Sequence of chain 31.A:
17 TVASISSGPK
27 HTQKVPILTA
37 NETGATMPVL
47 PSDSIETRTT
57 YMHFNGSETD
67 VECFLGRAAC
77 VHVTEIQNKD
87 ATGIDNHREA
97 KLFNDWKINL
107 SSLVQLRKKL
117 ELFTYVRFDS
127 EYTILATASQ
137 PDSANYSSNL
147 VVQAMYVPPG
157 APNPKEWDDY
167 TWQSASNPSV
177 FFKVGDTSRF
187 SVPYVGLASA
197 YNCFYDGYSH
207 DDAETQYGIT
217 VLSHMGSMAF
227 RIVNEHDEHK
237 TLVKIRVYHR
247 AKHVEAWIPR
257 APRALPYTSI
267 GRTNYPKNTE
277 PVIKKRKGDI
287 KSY

This small molecule binds to this protein.
Small molecule (SMILES): Cc1cc(CCCCCOc2ccc(C3=NCCO3)cc2)on1

Sequence of chain 31.C:
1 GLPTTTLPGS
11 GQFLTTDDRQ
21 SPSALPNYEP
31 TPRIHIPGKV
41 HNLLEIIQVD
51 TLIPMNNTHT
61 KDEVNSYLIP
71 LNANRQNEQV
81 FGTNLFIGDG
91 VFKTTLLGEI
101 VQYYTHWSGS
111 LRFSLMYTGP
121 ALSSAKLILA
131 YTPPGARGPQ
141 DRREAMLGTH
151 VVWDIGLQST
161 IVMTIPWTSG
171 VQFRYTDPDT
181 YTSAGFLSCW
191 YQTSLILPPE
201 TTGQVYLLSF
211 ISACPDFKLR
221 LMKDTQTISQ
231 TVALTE

Binding-site contacts:
Ligand atom C4 contacts residue TYR197 of chain 31.A at 3.8 Å (hydrophobic).
Ligand atom C3C contacts residue TYR128 of chain 31.A at 3.4 Å (hydrophobic).
Ligand atom N3A contacts residue ALA24 of chain 31.C at 3.8 Å.
Ligand atom C4 contacts residue LEU106 of chain 31.A at 3.9 Å (hydrophobic).
Ligand atom C1C contacts residue LEU106 of chain 31.A at 3.8 Å (hydrophobic).
Ligand atom C2C contacts residue TYR197 of chain 31.A at 3.7 Å (hydrophobic).
Ligand atom O1B contacts residue TYR128 of chain 31.A at 3.4 Å (h-bond).
Ligand atom O1 contacts residue LEU106 of chain 31.A at 3.8 Å.
Ligand atom C1C contacts residue TYR128 of chain 31.A at 3.7 Å (hydrophobic).
Ligand atom C4A contacts residue PRO174 of chain 31.A at 3.1 Å (hydrophobic).
Ligand atom N3A contacts residue PHE186 of chain 31.A at 4.0 Å.
Ligand atom C5B contacts residue TYR128 of chain 31.A at 4.0 Å (hydrophobic).
Ligand atom N3A contacts residue TYR152 of chain 31.A at 3.5 Å.
Ligand atom C6B contacts residue TYR128 of chain 31.A at 3.3 Å (hydrophobic).
Ligand atom C1B contacts residue VAL188 of chain 31.A at 3.8 Å (hydrophobic).
Ligand atom C3B contacts residue TYR152 of chain 31.A at 3.7 Å (hydrophobic).
Ligand atom C6B contacts residue ILE104 of chain 31.A at 3.6 Å (hydrophobic).
Ligand atom C5A contacts residue PHE186 of chain 31.A at 3.5 Å (hydrophobic).
Ligand atom C2A contacts residue PHE186 of chain 31.A at 3.3 Å (hydrophobic).
Ligand atom O1A contacts residue PHE186 of chain 31.A at 3.0 Å.
Ligand atom C4B contacts residue PHE186 of chain 31.A at 3.6 Å (hydrophobic).
Ligand atom N2 contacts residue LEU106 of chain 31.A at 3.8 Å.
Ligand atom C2A contacts residue TYR152 of chain 31.A at 3.6 Å (hydrophobic).
Ligand atom O1 contacts residue MET221 of chain 31.A at 3.8 Å.
Ligand atom C2B contacts residue VAL188 of chain 31.A at 3.5 Å (hydrophobic).
Ligand atom C5B contacts residue MET224 of chain 31.A at 3.9 Å (hydrophobic).
Ligand atom C5A contacts residue ALA150 of chain 31.A at 3.6 Å (hydrophobic).
Ligand atom C1B contacts residue ILE104 of chain 31.A at 4.0 Å (hydrophobic).
Ligand atom N3A contacts residue PRO174 of chain 31.A at 3.7 Å.
Ligand atom C4C contacts residue VAL191 of chain 31.A at 3.0 Å (hydrophobic).
Ligand atom C5B contacts residue PHE186 of chain 31.A at 3.9 Å (hydrophobic).
Ligand atom C3B contacts residue VAL188 of chain 31.A at 3.8 Å (hydrophobic).
Ligand atom C5 contacts residue LEU106 of chain 31.A at 3.8 Å (hydrophobic).
Ligand atom C4B contacts residue TYR152 of chain 31.A at 3.8 Å (hydrophobic).
Ligand atom C5C contacts residue VAL191 of chain 31.A at 3.8 Å (hydrophobic).
Ligand atom C4C contacts residue VAL188 of chain 31.A at 3.7 Å (hydrophobic).
Ligand atom C2C contacts residue MET221 of chain 31.A at 3.8 Å (hydrophobic).
Ligand atom C5A contacts residue VAL176 of chain 31.A at 3.6 Å (hydrophobic).
Ligand atom C1B contacts residue TYR128 of chain 31.A at 3.6 Å (hydrophobic).
Ligand atom O1B contacts residue ILE104 of chain 31.A at 3.9 Å.